This protein binds this small molecule.
Small molecule (SMILES): CC(=O)N[C@H]1[C@H](O[C@H]2[C@H](O)[C@@H](NC(C)=O)CO[C@@H]2CO)O[C@H](CO)[C@@H](O)[C@@H]1O

Sequence of chain 1.G:
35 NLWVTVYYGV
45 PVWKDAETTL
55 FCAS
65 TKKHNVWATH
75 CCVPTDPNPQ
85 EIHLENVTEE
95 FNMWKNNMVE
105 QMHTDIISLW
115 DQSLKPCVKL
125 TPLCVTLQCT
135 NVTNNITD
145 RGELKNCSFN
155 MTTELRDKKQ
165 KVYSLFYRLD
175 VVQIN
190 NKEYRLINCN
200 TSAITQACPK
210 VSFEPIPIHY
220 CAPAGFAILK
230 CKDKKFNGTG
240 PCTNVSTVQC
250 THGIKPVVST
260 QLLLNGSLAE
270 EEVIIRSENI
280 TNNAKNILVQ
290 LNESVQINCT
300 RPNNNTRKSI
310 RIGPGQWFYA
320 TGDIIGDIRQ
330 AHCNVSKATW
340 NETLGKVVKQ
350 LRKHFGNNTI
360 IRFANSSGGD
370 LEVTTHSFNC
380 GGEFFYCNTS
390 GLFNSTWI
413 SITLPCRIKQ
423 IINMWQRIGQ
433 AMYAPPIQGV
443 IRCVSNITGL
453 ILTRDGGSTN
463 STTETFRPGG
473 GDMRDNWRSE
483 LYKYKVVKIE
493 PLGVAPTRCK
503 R

Binding-site contacts:
Ligand atom O5 contacts residue THR238 of chain 1.G at 3.3 Å (h-bond).
Ligand atom C8 contacts residue ASN278 of chain 1.G at 4.4 Å.
Ligand atom C7 contacts residue NAG1 of chain 1.GB at 4.4 Å.
Ligand atom O6 contacts residue ILE279 of chain 1.G at 3.8 Å.
Ligand atom N2 contacts residue NAG1 of chain 1.GB at 4.5 Å.
Ligand atom C8 contacts residue NAG1 of chain 1.GB at 3.4 Å.
Ligand atom N2 contacts residue ASN236 of chain 1.G at 2.6 Å (h-bond).
Ligand atom N2 contacts residue THR238 of chain 1.G at 4.0 Å.
Ligand atom C1 contacts residue THR238 of chain 1.G at 3.9 Å.
Ligand atom C4 contacts residue THR238 of chain 1.G at 4.2 Å.
Ligand atom C1 contacts residue ASN236 of chain 1.G at 1.6 Å.
Ligand atom C7 contacts residue THR238 of chain 1.G at 4.1 Å.
Ligand atom O5 contacts residue ASN236 of chain 1.G at 2.8 Å (h-bond).
Ligand atom C7 contacts residue ASN236 of chain 1.G at 3.9 Å.
Ligand atom O7 contacts residue THR238 of chain 1.G at 4.0 Å.
Ligand atom C5 contacts residue ASN236 of chain 1.G at 3.8 Å.
Ligand atom C6 contacts residue THR238 of chain 1.G at 4.3 Å.
Ligand atom C4 contacts residue ASN236 of chain 1.G at 4.4 Å.
Ligand atom C3 contacts residue ASN236 of chain 1.G at 3.7 Å.
Ligand atom C8 contacts residue ASN236 of chain 1.G at 4.4 Å.
Ligand atom O6 contacts residue SER276 of chain 1.G at 4.2 Å.
Ligand atom C2 contacts residue THR238 of chain 1.G at 3.8 Å.
Ligand atom C2 contacts residue ASN236 of chain 1.G at 2.5 Å.
Ligand atom C5 contacts residue THR238 of chain 1.G at 4.1 Å.